Binding-site contacts:
Ligand atom O7 contacts residue ASN32 of chain 1.A at 4.0 Å.
Ligand atom C8 contacts residue THR34 of chain 1.A at 3.6 Å.
Ligand atom C7 contacts residue ASN32 of chain 1.A at 3.7 Å.
Ligand atom O6 contacts residue THR34 of chain 1.A at 4.0 Å.
Ligand atom O5 contacts residue THR313 of chain 1.A at 3.3 Å (h-bond).
Ligand atom C5 contacts residue ASN32 of chain 1.A at 3.6 Å.
Ligand atom O5 contacts residue ASN32 of chain 1.A at 2.3 Å (h-bond).
Ligand atom C1 contacts residue ASN32 of chain 1.A at 1.4 Å.
Ligand atom O6 contacts residue LEU52 of chain 1.B at 3.8 Å.
Ligand atom C3 contacts residue ASN32 of chain 1.A at 3.9 Å.
Ligand atom C6 contacts residue THR34 of chain 1.A at 3.5 Å.
Ligand atom C2 contacts residue ASN32 of chain 1.A at 2.5 Å.
Ligand atom C1 contacts residue THR313 of chain 1.A at 3.8 Å.
Ligand atom C4 contacts residue ASN32 of chain 1.A at 4.2 Å.
Ligand atom C5 contacts residue THR313 of chain 1.A at 4.5 Å.
Ligand atom O6 contacts residue THR313 of chain 1.A at 3.6 Å.
Ligand atom N2 contacts residue ASN32 of chain 1.A at 3.0 Å (h-bond).

Sequence of chain 1.B:
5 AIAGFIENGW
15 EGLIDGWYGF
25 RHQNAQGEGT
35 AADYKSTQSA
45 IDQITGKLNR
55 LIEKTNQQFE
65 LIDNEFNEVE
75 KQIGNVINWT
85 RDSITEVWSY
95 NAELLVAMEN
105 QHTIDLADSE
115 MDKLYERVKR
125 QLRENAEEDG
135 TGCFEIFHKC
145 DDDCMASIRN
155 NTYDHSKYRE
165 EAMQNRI

Sequence of chain 1.A:
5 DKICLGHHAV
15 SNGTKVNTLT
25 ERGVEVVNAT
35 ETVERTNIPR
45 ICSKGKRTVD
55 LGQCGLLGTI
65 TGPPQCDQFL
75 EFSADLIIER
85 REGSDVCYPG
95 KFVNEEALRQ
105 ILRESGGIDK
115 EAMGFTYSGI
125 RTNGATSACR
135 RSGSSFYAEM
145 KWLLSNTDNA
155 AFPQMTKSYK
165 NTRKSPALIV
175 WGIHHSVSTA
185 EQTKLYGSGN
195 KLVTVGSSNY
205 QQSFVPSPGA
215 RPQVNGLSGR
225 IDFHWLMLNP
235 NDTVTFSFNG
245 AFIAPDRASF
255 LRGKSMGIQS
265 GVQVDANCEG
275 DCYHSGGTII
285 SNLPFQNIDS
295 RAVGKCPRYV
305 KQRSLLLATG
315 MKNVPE

The protein below binds the small molecule below.
Small molecule (SMILES): CC(=O)N[C@H]1[C@H](O[C@H]2[C@H](O)[C@@H](NC(C)=O)CO[C@@H]2CO)O[C@H](CO)[C@@H](O[C@@H]2O[C@H](CO)[C@@H](O)[C@H](O)[C@@H]2O)[C@@H]1O